Sequence of chain 1.C:
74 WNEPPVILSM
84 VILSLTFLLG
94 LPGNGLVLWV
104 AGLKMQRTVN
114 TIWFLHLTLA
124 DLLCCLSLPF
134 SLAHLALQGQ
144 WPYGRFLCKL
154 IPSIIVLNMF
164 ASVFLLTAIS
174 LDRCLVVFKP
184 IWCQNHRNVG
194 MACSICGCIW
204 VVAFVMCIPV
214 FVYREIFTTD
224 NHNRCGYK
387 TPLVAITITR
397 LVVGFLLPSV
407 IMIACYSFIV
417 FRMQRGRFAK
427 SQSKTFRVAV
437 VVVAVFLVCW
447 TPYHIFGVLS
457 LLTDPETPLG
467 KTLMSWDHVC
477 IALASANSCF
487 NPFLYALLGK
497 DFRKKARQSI

Binding-site contacts:
Ligand atom CA contacts residue TYR449 of chain 1.C at 3.5 Å (hydrophobic).
Ligand atom NE contacts residue ASP473 of chain 1.C at 3.4 Å (salt-bridge).
Ligand atom NH1 contacts residue PRO461 of chain 1.C at 3.7 Å.
Ligand atom O contacts residue TYR449 of chain 1.C at 2.7 Å (h-bond).
Ligand atom CZ contacts residue ASP460 of chain 1.C at 3.1 Å.
Ligand atom NH2 contacts residue SER456 of chain 1.C at 2.6 Å (h-bond).
Ligand atom CA contacts residue HIS474 of chain 1.C at 3.5 Å.
Ligand atom N contacts residue LYS231 of chain 1.C at 3.7 Å.
Ligand atom O contacts residue TYR449 of chain 1.C at 3.2 Å (h-bond).
Ligand atom CA contacts residue ILE158 of chain 1.C at 3.6 Å (hydrophobic).
Ligand atom CB contacts residue SER134 of chain 1.C at 3.4 Å.
Ligand atom NH2 contacts residue THR459 of chain 1.C at 2.5 Å (h-bond).
Ligand atom CD2 contacts residue HIS137 of chain 1.C at 3.6 Å.
Ligand atom O contacts residue HIS474 of chain 1.C at 3.2 Å.
Ligand atom O contacts residue ILE477 of chain 1.C at 3.6 Å.
Ligand atom CD1 contacts residue PHE133 of chain 1.C at 3.7 Å (hydrophobic).
Ligand atom O contacts residue SER134 of chain 1.C at 2.9 Å (h-bond).
Ligand atom CA contacts residue TYR230 of chain 1.C at 3.5 Å (hydrophobic).
Ligand atom CB contacts residue MET162 of chain 1.C at 3.7 Å (hydrophobic).
Ligand atom OXT contacts residue TYR230 of chain 1.C at 3.3 Å (h-bond).
Ligand atom CB contacts residue TYR230 of chain 1.C at 3.2 Å (hydrophobic).
Ligand atom NE contacts residue SER456 of chain 1.C at 3.4 Å (h-bond).
Ligand atom N contacts residue ASP473 of chain 1.C at 3.2 Å (salt-bridge).
Ligand atom NH2 contacts residue ASP460 of chain 1.C at 3.0 Å (salt-bridge).
Ligand atom O contacts residue MET162 of chain 1.C at 3.6 Å.
Ligand atom O contacts residue ILE477 of chain 1.C at 3.7 Å.
Ligand atom NZ contacts residue ARG227 of chain 1.C at 3.4 Å.
Ligand atom NH1 contacts residue ASP473 of chain 1.C at 2.6 Å (salt-bridge).
Ligand atom CB contacts residue ILE158 of chain 1.C at 3.5 Å (hydrophobic).
Ligand atom O contacts residue HIS137 of chain 1.C at 3.1 Å.
Ligand atom CD contacts residue TYR449 of chain 1.C at 3.3 Å (hydrophobic).
Ligand atom CZ contacts residue ASP473 of chain 1.C at 2.7 Å.
Ligand atom CD contacts residue ILE477 of chain 1.C at 3.4 Å (hydrophobic).
Ligand atom CB contacts residue ILE477 of chain 1.C at 3.5 Å (hydrophobic).
Ligand atom CG contacts residue SER134 of chain 1.C at 3.6 Å.
Ligand atom O contacts residue ARG396 of chain 1.C at 2.9 Å (salt-bridge).
Ligand atom CD1 contacts residue SER134 of chain 1.C at 3.5 Å.
Ligand atom CZ contacts residue SER456 of chain 1.C at 3.4 Å.
Ligand atom NH1 contacts residue ASP460 of chain 1.C at 2.5 Å (salt-bridge).
Ligand atom NH2 contacts residue ASP473 of chain 1.C at 3.0 Å (salt-bridge).

This small molecule binds to this protein.
Small molecule (SMILES): CC(C)C[C@H](NC(=O)CNC(=O)[C@H](CC(C)C)NC(=O)[C@H](CCCCN)NC(=O)[C@H](CO)NC(=O)[C@H](C)NC(=O)[C@H](CCCN=C(N)N)NC(=O)[C@H](C)N)C(=O)N[C@@H](C)C(=O)N[C@@H](CCCN=C(N)N)C(=O)O